The small molecule below binds the protein below.
Small molecule (SMILES): CC(=O)N[C@@H]1[C@@H](O)[C@H](O)[C@@H](CO)O[C@H]1O

Binding-site contacts:
Ligand atom O7 contacts residue ASN308 of chain 1.A at 3.5 Å (h-bond).
Ligand atom C8 contacts residue ASN308 of chain 1.A at 3.8 Å.
Ligand atom C1 contacts residue TRP364 of chain 1.A at 3.7 Å (hydrophobic).
Ligand atom C1 contacts residue ASN308 of chain 1.A at 1.4 Å.
Ligand atom C4 contacts residue ASN308 of chain 1.A at 4.2 Å.
Ligand atom C7 contacts residue ASN308 of chain 1.A at 3.4 Å.
Ligand atom N2 contacts residue ASN308 of chain 1.A at 2.9 Å (h-bond).
Ligand atom C3 contacts residue ASN308 of chain 1.A at 3.8 Å.
Ligand atom C2 contacts residue ASN308 of chain 1.A at 2.5 Å.
Ligand atom C5 contacts residue TRP364 of chain 1.A at 4.0 Å (hydrophobic).
Ligand atom C5 contacts residue ASN308 of chain 1.A at 3.7 Å.
Ligand atom O4 contacts residue ASN367 of chain 1.A at 4.3 Å.
Ligand atom O5 contacts residue TRP364 of chain 1.A at 4.2 Å.
Ligand atom O5 contacts residue ASN308 of chain 1.A at 2.4 Å (h-bond).

Sequence of chain 1.A:
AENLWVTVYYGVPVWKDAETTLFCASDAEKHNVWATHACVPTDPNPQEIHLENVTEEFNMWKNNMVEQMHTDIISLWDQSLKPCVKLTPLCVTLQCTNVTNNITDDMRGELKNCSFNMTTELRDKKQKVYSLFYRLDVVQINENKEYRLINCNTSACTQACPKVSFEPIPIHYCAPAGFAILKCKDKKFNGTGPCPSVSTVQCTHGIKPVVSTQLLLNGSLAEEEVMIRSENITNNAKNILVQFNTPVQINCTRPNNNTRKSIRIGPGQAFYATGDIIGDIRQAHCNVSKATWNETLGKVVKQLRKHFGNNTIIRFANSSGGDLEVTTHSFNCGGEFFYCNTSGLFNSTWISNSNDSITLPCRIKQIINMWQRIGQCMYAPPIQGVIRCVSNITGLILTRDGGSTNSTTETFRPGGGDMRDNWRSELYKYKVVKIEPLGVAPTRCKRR